The small molecule below binds the protein below.
Small molecule (SMILES): CC(=O)N[C@H]1[C@H](O[C@H]2[C@H](O)[C@@H](NC(C)=O)CO[C@@H]2CO)O[C@H](CO)[C@@H](O[C@@H]2O[C@H](CO[C@@H]3O[C@H](CO)[C@@H](O)[C@H](O)[C@@H]3O)[C@@H](O)[C@H](O[C@@H]3O[C@H](CO)[C@@H](O)[C@H](O)[C@@H]3O)[C@@H]2O)[C@@H]1O

Sequence of chain 1.A:
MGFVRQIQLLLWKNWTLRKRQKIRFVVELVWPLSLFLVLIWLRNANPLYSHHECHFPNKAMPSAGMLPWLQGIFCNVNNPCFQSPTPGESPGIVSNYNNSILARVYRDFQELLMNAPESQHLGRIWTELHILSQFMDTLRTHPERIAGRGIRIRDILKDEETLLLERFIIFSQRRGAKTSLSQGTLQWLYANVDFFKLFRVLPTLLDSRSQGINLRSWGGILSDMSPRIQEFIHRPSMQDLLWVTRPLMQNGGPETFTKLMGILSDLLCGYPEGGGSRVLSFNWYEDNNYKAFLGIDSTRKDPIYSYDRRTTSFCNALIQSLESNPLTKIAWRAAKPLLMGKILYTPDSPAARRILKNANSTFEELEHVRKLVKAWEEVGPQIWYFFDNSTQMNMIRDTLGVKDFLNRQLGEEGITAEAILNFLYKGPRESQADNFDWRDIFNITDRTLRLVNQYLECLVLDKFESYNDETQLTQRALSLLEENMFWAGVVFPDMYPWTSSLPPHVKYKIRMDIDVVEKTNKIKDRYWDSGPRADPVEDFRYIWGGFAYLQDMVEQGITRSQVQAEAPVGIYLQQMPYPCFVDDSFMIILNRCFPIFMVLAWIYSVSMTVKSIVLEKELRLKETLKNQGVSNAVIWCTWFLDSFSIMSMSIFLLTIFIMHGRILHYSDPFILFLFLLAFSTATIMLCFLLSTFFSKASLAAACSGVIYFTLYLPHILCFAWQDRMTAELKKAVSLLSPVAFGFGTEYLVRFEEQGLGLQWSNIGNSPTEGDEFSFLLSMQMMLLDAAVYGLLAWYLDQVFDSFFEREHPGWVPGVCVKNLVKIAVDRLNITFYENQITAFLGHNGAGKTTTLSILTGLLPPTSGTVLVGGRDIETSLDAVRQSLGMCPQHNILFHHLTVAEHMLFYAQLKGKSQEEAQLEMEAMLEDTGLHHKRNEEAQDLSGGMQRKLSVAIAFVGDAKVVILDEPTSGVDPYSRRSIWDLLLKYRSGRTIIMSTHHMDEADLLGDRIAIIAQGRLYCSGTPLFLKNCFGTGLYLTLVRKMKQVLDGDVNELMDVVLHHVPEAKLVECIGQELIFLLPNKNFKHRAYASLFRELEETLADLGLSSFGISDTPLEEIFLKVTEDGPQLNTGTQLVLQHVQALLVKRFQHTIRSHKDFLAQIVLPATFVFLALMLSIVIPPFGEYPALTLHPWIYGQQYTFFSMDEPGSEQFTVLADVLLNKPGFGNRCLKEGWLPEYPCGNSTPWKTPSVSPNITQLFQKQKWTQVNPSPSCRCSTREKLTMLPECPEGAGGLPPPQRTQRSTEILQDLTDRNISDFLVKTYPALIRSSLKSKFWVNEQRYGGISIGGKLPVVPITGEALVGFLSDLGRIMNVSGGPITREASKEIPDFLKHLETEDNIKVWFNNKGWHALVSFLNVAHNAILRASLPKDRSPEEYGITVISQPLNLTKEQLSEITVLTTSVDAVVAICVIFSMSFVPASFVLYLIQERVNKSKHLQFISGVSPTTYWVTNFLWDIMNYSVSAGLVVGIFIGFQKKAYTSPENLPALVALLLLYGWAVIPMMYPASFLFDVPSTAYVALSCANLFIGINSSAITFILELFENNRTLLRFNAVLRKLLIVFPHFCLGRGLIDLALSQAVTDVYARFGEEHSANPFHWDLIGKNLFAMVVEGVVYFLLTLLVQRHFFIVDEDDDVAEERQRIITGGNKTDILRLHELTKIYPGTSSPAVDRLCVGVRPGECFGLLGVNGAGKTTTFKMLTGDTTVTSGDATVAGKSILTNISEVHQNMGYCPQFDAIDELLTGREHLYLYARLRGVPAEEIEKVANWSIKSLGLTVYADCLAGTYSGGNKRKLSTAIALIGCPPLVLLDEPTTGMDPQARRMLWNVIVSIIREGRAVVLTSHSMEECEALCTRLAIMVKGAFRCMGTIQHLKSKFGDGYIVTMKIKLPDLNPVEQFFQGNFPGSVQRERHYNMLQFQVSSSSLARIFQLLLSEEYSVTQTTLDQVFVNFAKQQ

Binding-site contacts:
Ligand atom C4 contacts residue SER105 of chain 1.A at 4.1 Å.
Ligand atom C5 contacts residue ASP1553 of chain 1.A at 4.4 Å.
Ligand atom C8 contacts residue SER111 of chain 1.A at 4.3 Å.
Ligand atom C5 contacts residue VAL1503 of chain 1.A at 3.6 Å (hydrophobic).
Ligand atom C4 contacts residue PRO106 of chain 1.A at 4.3 Å (hydrophobic).
Ligand atom C8 contacts residue VAL1503 of chain 1.A at 3.1 Å (hydrophobic).
Ligand atom C3 contacts residue PRO106 of chain 1.A at 4.4 Å (hydrophobic).
Ligand atom N2 contacts residue ASN1550 of chain 1.A at 2.9 Å (h-bond).
Ligand atom O5 contacts residue VAL1503 of chain 1.A at 4.1 Å.
Ligand atom O3 contacts residue SER105 of chain 1.A at 3.6 Å.
Ligand atom C8 contacts residue PRO112 of chain 1.A at 4.0 Å (hydrophobic).
Ligand atom C4 contacts residue ASN1550 of chain 1.A at 4.2 Å.
Ligand atom O5 contacts residue ASP1553 of chain 1.A at 3.6 Å.
Ligand atom C4 contacts residue VAL1503 of chain 1.A at 4.0 Å (hydrophobic).
Ligand atom C1 contacts residue SER105 of chain 1.A at 4.2 Å.
Ligand atom C6 contacts residue ASP1553 of chain 1.A at 4.4 Å.
Ligand atom C1 contacts residue ASP1553 of chain 1.A at 4.0 Å.
Ligand atom C2 contacts residue PRO106 of chain 1.A at 3.7 Å (hydrophobic).
Ligand atom O7 contacts residue ASN1550 of chain 1.A at 4.3 Å.
Ligand atom C1 contacts residue VAL1503 of chain 1.A at 4.0 Å (hydrophobic).
Ligand atom C1 contacts residue ASN1550 of chain 1.A at 1.4 Å.
Ligand atom C5 contacts residue ASN1550 of chain 1.A at 3.6 Å.
Ligand atom O6 contacts residue ASP1553 of chain 1.A at 3.4 Å.
Ligand atom C1 contacts residue PRO106 of chain 1.A at 4.2 Å (hydrophobic).
Ligand atom C2 contacts residue GLN1502 of chain 1.A at 4.2 Å.
Ligand atom C2 contacts residue SER105 of chain 1.A at 4.3 Å.
Ligand atom C7 contacts residue ASN1550 of chain 1.A at 3.8 Å.
Ligand atom C7 contacts residue VAL1503 of chain 1.A at 4.2 Å (hydrophobic).
Ligand atom N2 contacts residue PRO106 of chain 1.A at 4.2 Å.
Ligand atom O5 contacts residue PRO106 of chain 1.A at 4.3 Å.
Ligand atom O7 contacts residue GLN1502 of chain 1.A at 3.6 Å.
Ligand atom O5 contacts residue PRO1505 of chain 1.A at 4.0 Å.
Ligand atom C6 contacts residue PRO1505 of chain 1.A at 4.2 Å (hydrophobic).
Ligand atom O4 contacts residue PRO106 of chain 1.A at 3.4 Å.
Ligand atom O5 contacts residue ASN1550 of chain 1.A at 2.3 Å (h-bond).
Ligand atom C2 contacts residue ASN1550 of chain 1.A at 2.4 Å.
Ligand atom C6 contacts residue VAL1503 of chain 1.A at 4.3 Å (hydrophobic).
Ligand atom O6 contacts residue VAL1503 of chain 1.A at 4.1 Å.
Ligand atom C3 contacts residue ASN1550 of chain 1.A at 3.8 Å.
Ligand atom C3 contacts residue SER105 of chain 1.A at 4.2 Å.